This protein binds this small molecule.
Small molecule (SMILES): COc1ccc2[nH]cc(CC#N)c2c1

Sequence of chain 3.A:
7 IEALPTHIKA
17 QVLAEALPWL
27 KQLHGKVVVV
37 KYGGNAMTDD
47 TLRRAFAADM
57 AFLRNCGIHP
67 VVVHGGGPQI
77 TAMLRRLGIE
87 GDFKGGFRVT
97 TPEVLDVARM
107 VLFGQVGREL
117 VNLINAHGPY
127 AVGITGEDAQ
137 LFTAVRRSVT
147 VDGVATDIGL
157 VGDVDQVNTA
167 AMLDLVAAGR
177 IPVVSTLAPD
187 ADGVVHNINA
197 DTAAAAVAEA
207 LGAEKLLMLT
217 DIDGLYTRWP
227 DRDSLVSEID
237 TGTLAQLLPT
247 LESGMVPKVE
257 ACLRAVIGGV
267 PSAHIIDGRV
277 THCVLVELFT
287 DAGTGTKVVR

Binding-site contacts:
Ligand atom C08 contacts residue VAL128 of chain 4.A at 3.3 Å (hydrophobic).
Ligand atom C05 contacts residue LEU171 of chain 4.A at 4.1 Å (hydrophobic).
Ligand atom C05 contacts residue ILE130 of chain 4.A at 4.1 Å (hydrophobic).
Ligand atom C07 contacts residue UOK1 of chain 4.B at 0.2 Å.
Ligand atom C10 contacts residue UOK1 of chain 4.B at 0.8 Å.
Ligand atom N06 contacts residue ILE130 of chain 4.A at 3.7 Å.
Ligand atom C09 contacts residue LEU171 of chain 3.A at 4.1 Å (hydrophobic).
Ligand atom C02 contacts residue ARG176 of chain 3.A at 3.8 Å.
Ligand atom C07 contacts residue VAL128 of chain 3.A at 3.5 Å (hydrophobic).
Ligand atom C02 contacts residue UOK1 of chain 4.B at 0.6 Å.
Ligand atom O11 contacts residue LEU171 of chain 3.A at 4.1 Å.
Ligand atom C03 contacts residue LEU171 of chain 3.A at 4.1 Å (hydrophobic).
Ligand atom C12 contacts residue ARG176 of chain 4.A at 3.5 Å.
Ligand atom N01 contacts residue ALA135 of chain 4.A at 3.4 Å.
Ligand atom C13 contacts residue LEU171 of chain 4.A at 4.0 Å (hydrophobic).
Ligand atom N01 contacts residue ARG176 of chain 3.A at 3.2 Å (salt-bridge).
Ligand atom C05 contacts residue VAL128 of chain 3.A at 3.6 Å (hydrophobic).
Ligand atom O11 contacts residue UOK1 of chain 4.B at 0.9 Å.
Ligand atom C09 contacts residue VAL128 of chain 4.A at 3.7 Å (hydrophobic).
Ligand atom N06 contacts residue UOK1 of chain 4.B at 0.2 Å.
Ligand atom C12 contacts residue UOK1 of chain 4.B at 0.6 Å.
Ligand atom C13 contacts residue LEU171 of chain 3.A at 3.8 Å (hydrophobic).
Ligand atom C08 contacts residue ILE130 of chain 3.A at 3.5 Å (hydrophobic).
Ligand atom C05 contacts residue UOK1 of chain 4.B at 0.4 Å.
Ligand atom C08 contacts residue VAL128 of chain 3.A at 3.9 Å (hydrophobic).
Ligand atom C07 contacts residue VAL128 of chain 4.A at 3.7 Å (hydrophobic).
Ligand atom C03 contacts residue LEU171 of chain 4.A at 3.8 Å (hydrophobic).
Ligand atom N01 contacts residue UOK1 of chain 4.B at 1.4 Å.
Ligand atom C10 contacts residue LEU171 of chain 3.A at 3.8 Å (hydrophobic).
Ligand atom C14 contacts residue LEU171 of chain 3.A at 4.1 Å (hydrophobic).
Ligand atom C09 contacts residue ILE130 of chain 3.A at 3.7 Å (hydrophobic).
Ligand atom C14 contacts residue UOK1 of chain 4.B at 0.3 Å.
Ligand atom C08 contacts residue UOK1 of chain 4.B at 0.2 Å.
Ligand atom N06 contacts residue VAL128 of chain 4.A at 4.1 Å.
Ligand atom N06 contacts residue VAL128 of chain 3.A at 3.1 Å.
Ligand atom C09 contacts residue UOK1 of chain 4.B at 0.4 Å.
Ligand atom C04 contacts residue LEU171 of chain 4.A at 3.9 Å (hydrophobic).
Ligand atom C13 contacts residue UOK1 of chain 4.B at 0.7 Å.
Ligand atom C03 contacts residue UOK1 of chain 4.B at 1.4 Å.
Ligand atom C04 contacts residue UOK1 of chain 4.B at 0.7 Å.

Sequence of chain 4.A:
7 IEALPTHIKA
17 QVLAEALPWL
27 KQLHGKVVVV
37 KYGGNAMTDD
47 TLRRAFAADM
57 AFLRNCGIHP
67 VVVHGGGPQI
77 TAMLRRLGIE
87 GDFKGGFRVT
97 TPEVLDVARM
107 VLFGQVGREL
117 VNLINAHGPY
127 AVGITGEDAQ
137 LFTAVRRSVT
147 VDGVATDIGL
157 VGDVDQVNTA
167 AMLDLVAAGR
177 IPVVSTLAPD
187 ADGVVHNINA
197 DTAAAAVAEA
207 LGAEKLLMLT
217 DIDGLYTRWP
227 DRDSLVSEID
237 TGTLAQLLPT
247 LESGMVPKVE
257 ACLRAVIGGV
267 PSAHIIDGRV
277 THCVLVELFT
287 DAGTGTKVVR